This protein binds this small molecule.
Small molecule (SMILES): CC(=O)N[C@@H]1[C@@H](O)[C@H](O)[C@@H](CO)O[C@H]1O

Sequence of chain 1.B:
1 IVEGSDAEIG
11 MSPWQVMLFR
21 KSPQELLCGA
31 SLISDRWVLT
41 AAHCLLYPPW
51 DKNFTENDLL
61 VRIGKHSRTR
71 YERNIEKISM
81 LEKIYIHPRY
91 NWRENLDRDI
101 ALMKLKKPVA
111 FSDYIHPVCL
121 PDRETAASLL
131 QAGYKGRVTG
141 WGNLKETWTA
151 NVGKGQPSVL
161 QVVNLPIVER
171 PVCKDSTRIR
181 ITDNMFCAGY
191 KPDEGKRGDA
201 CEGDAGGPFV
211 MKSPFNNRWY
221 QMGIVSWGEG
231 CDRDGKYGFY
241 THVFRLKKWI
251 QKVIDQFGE

Binding-site contacts:
Ligand atom O3 contacts residue TRP92 of chain 1.B at 4.1 Å.
Ligand atom C2 contacts residue ASN53 of chain 1.B at 2.5 Å.
Ligand atom C5 contacts residue ASN53 of chain 1.B at 3.7 Å.
Ligand atom O4 contacts residue PRO48 of chain 1.B at 3.9 Å.
Ligand atom N2 contacts residue ASN53 of chain 1.B at 2.9 Å (h-bond).
Ligand atom C6 contacts residue ASN53 of chain 1.B at 4.4 Å.
Ligand atom C4 contacts residue ASN53 of chain 1.B at 4.0 Å.
Ligand atom C3 contacts residue ASN53 of chain 1.B at 3.8 Å.
Ligand atom C6 contacts residue PRO48 of chain 1.B at 4.2 Å (hydrophobic).
Ligand atom O3 contacts residue ARG93 of chain 1.B at 4.5 Å.
Ligand atom O6 contacts residue ASN53 of chain 1.B at 4.4 Å.
Ligand atom O3 contacts residue PRO48 of chain 1.B at 3.9 Å.
Ligand atom C8 contacts residue ASN53 of chain 1.B at 3.7 Å.
Ligand atom C3 contacts residue PRO48 of chain 1.B at 4.3 Å (hydrophobic).
Ligand atom C1 contacts residue PRO48 of chain 1.B at 4.4 Å (hydrophobic).
Ligand atom C7 contacts residue ASN53 of chain 1.B at 3.7 Å.
Ligand atom C4 contacts residue PRO48 of chain 1.B at 3.6 Å (hydrophobic).
Ligand atom C1 contacts residue ASN53 of chain 1.B at 1.4 Å.
Ligand atom O5 contacts residue ASN53 of chain 1.B at 2.4 Å (h-bond).